Sequence of chain 1.A:
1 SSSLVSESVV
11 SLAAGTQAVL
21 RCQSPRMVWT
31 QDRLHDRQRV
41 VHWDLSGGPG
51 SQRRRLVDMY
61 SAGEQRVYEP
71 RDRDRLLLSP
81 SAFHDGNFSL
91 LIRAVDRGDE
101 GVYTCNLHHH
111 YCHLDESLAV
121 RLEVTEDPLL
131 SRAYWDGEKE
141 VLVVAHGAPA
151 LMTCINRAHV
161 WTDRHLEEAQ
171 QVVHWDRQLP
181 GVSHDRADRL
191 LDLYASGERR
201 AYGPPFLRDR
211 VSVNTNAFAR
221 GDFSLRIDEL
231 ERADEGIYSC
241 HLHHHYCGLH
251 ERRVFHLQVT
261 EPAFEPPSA

The protein below binds the small molecule below.
Small molecule (SMILES): CC(=O)N[C@@H]1[C@@H](O)[C@H](O)[C@@H](CO)O[C@H]1O

Binding-site contacts:
Ligand atom C8 contacts residue ASN87 of chain 1.A at 4.3 Å.
Ligand atom C5 contacts residue ASN87 of chain 1.A at 3.7 Å.
Ligand atom O7 contacts residue ASN87 of chain 1.A at 3.0 Å (h-bond).
Ligand atom O4 contacts residue LEU151 of chain 1.A at 4.1 Å.
Ligand atom C7 contacts residue ASP85 of chain 1.A at 4.4 Å.
Ligand atom O6 contacts residue LEU91 of chain 1.A at 4.1 Å.
Ligand atom C1 contacts residue SER89 of chain 1.A at 4.5 Å.
Ligand atom C6 contacts residue LEU151 of chain 1.A at 3.8 Å (hydrophobic).
Ligand atom C4 contacts residue ASN87 of chain 1.A at 4.2 Å.
Ligand atom C1 contacts residue ASN87 of chain 1.A at 1.4 Å.
Ligand atom C7 contacts residue ASN87 of chain 1.A at 3.1 Å.
Ligand atom O7 contacts residue ASP85 of chain 1.A at 3.4 Å (salt-bridge).
Ligand atom C6 contacts residue LEU91 of chain 1.A at 3.7 Å (hydrophobic).
Ligand atom O5 contacts residue ASN87 of chain 1.A at 2.4 Å (h-bond).
Ligand atom C5 contacts residue LEU151 of chain 1.A at 4.1 Å (hydrophobic).
Ligand atom C3 contacts residue ASN87 of chain 1.A at 3.8 Å.
Ligand atom N2 contacts residue ASN87 of chain 1.A at 2.8 Å (h-bond).
Ligand atom C2 contacts residue ASN87 of chain 1.A at 2.4 Å.